Sequence of chain 1.A:
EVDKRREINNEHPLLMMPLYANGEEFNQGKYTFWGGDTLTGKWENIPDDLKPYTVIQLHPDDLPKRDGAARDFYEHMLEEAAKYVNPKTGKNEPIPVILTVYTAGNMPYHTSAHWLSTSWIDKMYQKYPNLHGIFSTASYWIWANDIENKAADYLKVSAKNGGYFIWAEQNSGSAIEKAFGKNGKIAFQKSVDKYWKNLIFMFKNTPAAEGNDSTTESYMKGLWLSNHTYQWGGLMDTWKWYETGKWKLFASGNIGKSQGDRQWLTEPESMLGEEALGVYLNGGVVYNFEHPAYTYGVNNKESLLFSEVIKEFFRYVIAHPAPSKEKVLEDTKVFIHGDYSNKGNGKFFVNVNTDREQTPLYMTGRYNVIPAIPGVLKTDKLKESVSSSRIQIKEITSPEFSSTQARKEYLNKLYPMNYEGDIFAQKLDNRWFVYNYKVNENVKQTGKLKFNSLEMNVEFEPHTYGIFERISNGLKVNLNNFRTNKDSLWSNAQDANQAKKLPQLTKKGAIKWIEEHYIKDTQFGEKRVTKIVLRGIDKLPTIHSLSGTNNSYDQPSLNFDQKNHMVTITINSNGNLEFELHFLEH

Binding-site contacts:
Ligand atom O3 contacts residue LYS507 of chain 1.A at 3.0 Å (salt-bridge).
Ligand atom C6 contacts residue FUC3 of chain 1.B at 3.8 Å.
Ligand atom C2 contacts residue GAL2 of chain 1.B at 2.7 Å.
Ligand atom O3 contacts residue GAL2 of chain 1.B at 4.4 Å.
Ligand atom O6 contacts residue TRP239 of chain 1.A at 2.9 Å (h-bond).
Ligand atom C5 contacts residue TRP239 of chain 1.A at 4.1 Å (hydrophobic).
Ligand atom C6 contacts residue GLU290 of chain 1.A at 3.5 Å.
Ligand atom O6 contacts residue FUC3 of chain 1.B at 3.9 Å.
Ligand atom C1 contacts residue GAL2 of chain 1.B at 1.9 Å.
Ligand atom C4 contacts residue LYS507 of chain 1.A at 4.0 Å.
Ligand atom O5 contacts residue HIS291 of chain 1.A at 4.0 Å.
Ligand atom O5 contacts residue TRP239 of chain 1.A at 3.1 Å (h-bond).
Ligand atom C3 contacts residue GAL2 of chain 1.B at 3.1 Å.
Ligand atom C4 contacts residue ASP61 of chain 1.A at 3.8 Å.
Ligand atom O5 contacts residue GAL2 of chain 1.B at 2.5 Å (h-bond).
Ligand atom C6 contacts residue TRP239 of chain 1.A at 3.9 Å (hydrophobic).
Ligand atom C6 contacts residue HIS291 of chain 1.A at 3.7 Å.
Ligand atom N2 contacts residue GAL2 of chain 1.B at 2.9 Å (h-bond).
Ligand atom O6 contacts residue HIS291 of chain 1.A at 3.6 Å.
Ligand atom O6 contacts residue GAL2 of chain 1.B at 4.4 Å.
Ligand atom C5 contacts residue GLU290 of chain 1.A at 4.0 Å.
Ligand atom O4 contacts residue ASP61 of chain 1.A at 3.9 Å.
Ligand atom C5 contacts residue FUC3 of chain 1.B at 3.5 Å.
Ligand atom O4 contacts residue LYS507 of chain 1.A at 3.1 Å (salt-bridge).
Ligand atom C3 contacts residue ASP61 of chain 1.A at 3.3 Å.
Ligand atom C5 contacts residue TYR20 of chain 1.A at 4.1 Å (hydrophobic).
Ligand atom O4 contacts residue HIS291 of chain 1.A at 3.8 Å.
Ligand atom C1 contacts residue TRP239 of chain 1.A at 3.3 Å (hydrophobic).
Ligand atom C6 contacts residue GAL2 of chain 1.B at 4.3 Å.
Ligand atom O3 contacts residue ASP61 of chain 1.A at 2.5 Å (salt-bridge).
Ligand atom C4 contacts residue GAL2 of chain 1.B at 3.6 Å.
Ligand atom C4 contacts residue FUC3 of chain 1.B at 4.2 Å.
Ligand atom C4 contacts residue TYR20 of chain 1.A at 3.9 Å (hydrophobic).
Ligand atom C3 contacts residue LYS507 of chain 1.A at 4.0 Å.
Ligand atom C6 contacts residue TYR20 of chain 1.A at 3.9 Å (hydrophobic).
Ligand atom C7 contacts residue GAL2 of chain 1.B at 3.9 Å.
Ligand atom O6 contacts residue PRO292 of chain 1.A at 3.6 Å.
Ligand atom C5 contacts residue GAL2 of chain 1.B at 3.0 Å.
Ligand atom C6 contacts residue PRO292 of chain 1.A at 3.7 Å (hydrophobic).
Ligand atom O6 contacts residue GLU290 of chain 1.A at 2.7 Å (salt-bridge).

This small molecule binds to this protein.
Small molecule (SMILES): CC(=O)N[C@@H]1[C@@H](O)[C@@H](O)[C@@H](CO)O[C@@H]1O